Sequence of chain 1.B:
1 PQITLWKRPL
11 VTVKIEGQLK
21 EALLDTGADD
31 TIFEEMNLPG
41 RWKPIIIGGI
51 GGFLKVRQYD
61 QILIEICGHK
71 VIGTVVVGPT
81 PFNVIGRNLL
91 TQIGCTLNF

The small molecule below binds the protein below.
Small molecule (SMILES): CC(C)CN(C[C@@H](O)[C@H](Cc1ccccc1)NC(=O)O[C@H]1CO[C@H]2OCC[C@H]21)S(=O)(=O)c1ccc(N)cc1

Binding-site contacts:
Ligand atom O9 contacts residue ILE50 of chain 1.A at 3.1 Å.
Ligand atom C16 contacts residue GLY27 of chain 1.B at 3.6 Å.
Ligand atom O28 contacts residue ASP29 of chain 1.A at 2.8 Å (salt-bridge).
Ligand atom C6 contacts residue ALA28 of chain 1.B at 3.5 Å (hydrophobic).
Ligand atom C36 contacts residue PHE82 of chain 1.B at 3.3 Å (hydrophobic).
Ligand atom C7 contacts residue ALA28 of chain 1.B at 3.5 Å (hydrophobic).
Ligand atom C30 contacts residue GLY48 of chain 1.A at 3.5 Å.
Ligand atom N20 contacts residue GLY27 of chain 1.A at 2.9 Å (h-bond).
Ligand atom C16 contacts residue ASP25 of chain 1.A at 3.8 Å.
Ligand atom O10 contacts residue GLY49 of chain 1.B at 2.9 Å.
Ligand atom C4 contacts residue GLY48 of chain 1.B at 3.8 Å.
Ligand atom C35 contacts residue PRO81 of chain 1.B at 3.4 Å (hydrophobic).
Ligand atom O23 contacts residue GLY27 of chain 1.A at 3.6 Å.
Ligand atom O26 contacts residue ASP29 of chain 1.A at 3.2 Å (salt-bridge).
Ligand atom C15 contacts residue PHE82 of chain 1.A at 3.5 Å (hydrophobic).
Ligand atom C14 contacts residue ILE50 of chain 1.B at 3.6 Å (hydrophobic).
Ligand atom N1 contacts residue ASP30 of chain 1.B at 2.8 Å (salt-bridge).
Ligand atom O26 contacts residue ALA28 of chain 1.A at 3.7 Å.
Ligand atom C27 contacts residue ASP29 of chain 1.A at 3.4 Å.
Ligand atom C7 contacts residue ASP30 of chain 1.B at 3.5 Å.
Ligand atom O18 contacts residue ASP25 of chain 1.A at 2.4 Å (salt-bridge).
Ligand atom C34 contacts residue PRO81 of chain 1.B at 3.6 Å (hydrophobic).
Ligand atom C17 contacts residue ASP25 of chain 1.A at 2.9 Å.
Ligand atom O28 contacts residue ALA28 of chain 1.A at 3.7 Å.
Ligand atom O10 contacts residue ILE50 of chain 1.A at 3.8 Å.
Ligand atom C16 contacts residue ASP25 of chain 1.B at 2.9 Å.
Ligand atom C29 contacts residue ASP29 of chain 1.A at 3.4 Å.
Ligand atom C32 contacts residue ASP25 of chain 1.B at 2.9 Å.
Ligand atom O18 contacts residue GLY27 of chain 1.A at 3.3 Å.
Ligand atom C34 contacts residue GLY49 of chain 1.A at 3.7 Å.
Ligand atom O18 contacts residue ASP25 of chain 1.B at 2.5 Å (salt-bridge).
Ligand atom C35 contacts residue PHE82 of chain 1.B at 3.7 Å (hydrophobic).
Ligand atom O10 contacts residue ILE50 of chain 1.B at 3.8 Å.
Ligand atom C37 contacts residue GLY27 of chain 1.A at 3.4 Å.
Ligand atom O26 contacts residue ASP30 of chain 1.A at 3.0 Å (salt-bridge).
Ligand atom C21 contacts residue GLY27 of chain 1.A at 3.8 Å.
Ligand atom C17 contacts residue ASP25 of chain 1.B at 3.1 Å.
Ligand atom C12 contacts residue GLY27 of chain 1.B at 3.2 Å.
Ligand atom C19 contacts residue ASP25 of chain 1.B at 3.5 Å.
Ligand atom O23 contacts residue ALA28 of chain 1.A at 3.3 Å.

Sequence of chain 1.A:
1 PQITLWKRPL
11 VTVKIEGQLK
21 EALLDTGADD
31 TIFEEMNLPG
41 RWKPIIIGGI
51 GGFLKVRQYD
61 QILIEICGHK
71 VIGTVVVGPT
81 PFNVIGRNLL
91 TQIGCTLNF